This small molecule binds to this protein.
Small molecule (SMILES): OC[C@H]1O[C@@H](O)[C@H](O)[C@@H](O)[C@H]1O

Sequence of chain 1.DB:
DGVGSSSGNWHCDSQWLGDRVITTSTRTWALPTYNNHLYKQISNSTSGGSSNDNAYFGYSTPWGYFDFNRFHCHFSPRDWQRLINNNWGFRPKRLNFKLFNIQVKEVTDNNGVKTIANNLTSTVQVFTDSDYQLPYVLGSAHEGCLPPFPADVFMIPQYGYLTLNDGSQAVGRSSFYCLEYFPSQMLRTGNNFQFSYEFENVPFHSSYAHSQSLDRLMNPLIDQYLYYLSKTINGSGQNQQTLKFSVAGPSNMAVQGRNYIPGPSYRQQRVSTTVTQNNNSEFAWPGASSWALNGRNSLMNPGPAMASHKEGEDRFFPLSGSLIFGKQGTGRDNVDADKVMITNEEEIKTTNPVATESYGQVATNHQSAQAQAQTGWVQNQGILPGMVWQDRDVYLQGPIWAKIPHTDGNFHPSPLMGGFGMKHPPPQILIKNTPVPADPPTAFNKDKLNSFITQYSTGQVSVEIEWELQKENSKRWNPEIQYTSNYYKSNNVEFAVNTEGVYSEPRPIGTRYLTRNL

Binding-site contacts:
Ligand atom C3 contacts residue TRP285 of chain 1.DB at 4.0 Å (hydrophobic).
Ligand atom O5 contacts residue TRP285 of chain 1.DB at 3.1 Å (h-bond).
Ligand atom O1 contacts residue ALA254 of chain 1.Z at 4.3 Å.
Ligand atom O1 contacts residue VAL255 of chain 1.Z at 4.0 Å.
Ligand atom O2 contacts residue TRP285 of chain 1.DB at 4.3 Å.
Ligand atom O1 contacts residue TRP285 of chain 1.DB at 3.1 Å.
Ligand atom O6 contacts residue TRP285 of chain 1.DB at 3.2 Å (h-bond).
Ligand atom O2 contacts residue ASN252 of chain 1.Z at 3.1 Å (h-bond).
Ligand atom O1 contacts residue ASN252 of chain 1.Z at 4.2 Å.
Ligand atom C2 contacts residue ASN252 of chain 1.Z at 4.4 Å.
Ligand atom O4 contacts residue TRP285 of chain 1.DB at 3.2 Å.
Ligand atom O3 contacts residue TRP285 of chain 1.DB at 3.9 Å.
Ligand atom C6 contacts residue TRP285 of chain 1.DB at 3.4 Å (hydrophobic).
Ligand atom C4 contacts residue TRP285 of chain 1.DB at 4.0 Å (hydrophobic).
Ligand atom C5 contacts residue TRP285 of chain 1.DB at 3.7 Å (hydrophobic).
Ligand atom O2 contacts residue VAL255 of chain 1.Z at 3.9 Å.
Ligand atom C1 contacts residue TRP285 of chain 1.DB at 3.5 Å (hydrophobic).
Ligand atom C2 contacts residue TRP285 of chain 1.DB at 3.5 Å (hydrophobic).

Sequence of chain 1.Z:
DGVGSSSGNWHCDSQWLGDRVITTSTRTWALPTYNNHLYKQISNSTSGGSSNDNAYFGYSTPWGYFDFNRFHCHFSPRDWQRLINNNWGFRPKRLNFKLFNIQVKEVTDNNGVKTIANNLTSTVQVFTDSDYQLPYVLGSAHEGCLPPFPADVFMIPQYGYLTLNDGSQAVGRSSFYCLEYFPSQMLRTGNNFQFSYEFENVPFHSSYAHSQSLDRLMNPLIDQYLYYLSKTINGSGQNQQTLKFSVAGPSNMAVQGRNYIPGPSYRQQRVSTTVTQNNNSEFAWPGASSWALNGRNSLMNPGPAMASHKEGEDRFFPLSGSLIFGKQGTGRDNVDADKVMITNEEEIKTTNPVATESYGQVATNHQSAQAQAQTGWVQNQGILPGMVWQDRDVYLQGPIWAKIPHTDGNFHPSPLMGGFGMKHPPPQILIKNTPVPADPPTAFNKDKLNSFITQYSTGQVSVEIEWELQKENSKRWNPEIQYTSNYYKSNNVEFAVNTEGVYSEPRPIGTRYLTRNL